Binding-site contacts:
Ligand atom CD1 contacts residue GLY34 of chain 1.K at 3.6 Å.
Ligand atom O contacts residue GLN47 of chain 1.K at 3.5 Å.
Ligand atom CH2 contacts residue LEU33 of chain 1.K at 3.4 Å (hydrophobic).
Ligand atom CD2 contacts residue MET38 of chain 1.K at 3.5 Å (hydrophobic).
Ligand atom CB contacts residue TYR76 of chain 1.K at 3.3 Å (hydrophobic).
Ligand atom C contacts residue HIS72 of chain 1.K at 3.7 Å.
Ligand atom CE2 contacts residue GLY34 of chain 1.K at 3.2 Å.
Ligand atom CD1 contacts residue HIS49 of chain 1.K at 3.5 Å.
Ligand atom N contacts residue GLN48 of chain 1.K at 2.8 Å (h-bond).
Ligand atom CE1 contacts residue HIS49 of chain 1.K at 3.5 Å.
Ligand atom CZ2 contacts residue GLY34 of chain 1.K at 3.3 Å.
Ligand atom CZ2 contacts residue LEU33 of chain 1.K at 3.7 Å (hydrophobic).
Ligand atom CA contacts residue GLN48 of chain 1.K at 3.3 Å.
Ligand atom CD1 contacts residue GLN48 of chain 1.K at 3.4 Å.
Ligand atom CB contacts residue VAL69 of chain 1.K at 3.3 Å (hydrophobic).
Ligand atom CE2 contacts residue MET38 of chain 1.K at 3.5 Å (hydrophobic).
Ligand atom O contacts residue GLN48 of chain 1.K at 3.7 Å.
Ligand atom CG contacts residue VAL69 of chain 1.K at 3.7 Å (hydrophobic).
Ligand atom NE1 contacts residue GLY34 of chain 1.K at 3.1 Å.
Ligand atom CH3 contacts residue GLN47 of chain 1.K at 3.7 Å.
Ligand atom CE1 contacts residue ILE37 of chain 1.K at 3.5 Å (hydrophobic).
Ligand atom CD1 contacts residue GLN48 of chain 1.K at 3.6 Å.
Ligand atom N contacts residue HIS72 of chain 1.K at 3.5 Å (h-bond).
Ligand atom CZ contacts residue GLN47 of chain 1.K at 3.6 Å.
Ligand atom NE1 contacts residue LEU30 of chain 1.K at 2.9 Å (h-bond).
Ligand atom CD1 contacts residue TYR76 of chain 1.K at 3.6 Å (hydrophobic).
Ligand atom CZ contacts residue ILE37 of chain 1.K at 3.2 Å (hydrophobic).
Ligand atom CZ2 contacts residue LEU30 of chain 1.K at 3.5 Å (hydrophobic).
Ligand atom CD2 contacts residue VAL69 of chain 1.K at 3.6 Å (hydrophobic).
Ligand atom CE2 contacts residue LEU30 of chain 1.K at 3.5 Å (hydrophobic).
Ligand atom O contacts residue TYR76 of chain 1.K at 3.1 Å (h-bond).
Ligand atom OH contacts residue HIS49 of chain 1.K at 3.7 Å.
Ligand atom C contacts residue GLN48 of chain 1.K at 3.5 Å.
Ligand atom OH contacts residue GLN47 of chain 1.K at 2.5 Å (h-bond).
Ligand atom CD1 contacts residue TYR43 of chain 1.K at 3.7 Å (hydrophobic).
Ligand atom CD1 contacts residue HIS72 of chain 1.K at 3.4 Å.
Ligand atom CA contacts residue HIS72 of chain 1.K at 3.4 Å.
Ligand atom CA contacts residue GLN48 of chain 1.K at 3.4 Å.
Ligand atom CD2 contacts residue HIS72 of chain 1.K at 3.2 Å.
Ligand atom CB contacts residue GLN48 of chain 1.K at 3.6 Å.

Sequence of chain 1.K:
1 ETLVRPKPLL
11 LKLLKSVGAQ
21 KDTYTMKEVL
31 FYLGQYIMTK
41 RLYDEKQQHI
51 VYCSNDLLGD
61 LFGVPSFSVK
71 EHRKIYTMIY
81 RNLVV

The protein below binds the small molecule below.
Small molecule (SMILES): CC(=O)N[C@H](C(=O)N[C@@H](CO)C(=O)N[C@@H](Cc1ccccc1)C(=O)N[C@@H](C)C(=O)N[C@@H](CCC(=O)O)C(=O)N[C@@H](Cc1ccc(O)cc1)C(=O)N[C@@H](CC1=CN=C2C=CC=CC12)[C@H](O)N[C@H]1C/C=C/CNC(=S)SC[C@@H]([C@H](N)O)NC(=O)[C@H](CO)NC(=O)[C@H](CC(C)C)NC(=O)[C@H](CC(C)C)NC1=O)[C@@H](C)O